Binding-site contacts:
Ligand atom O4 contacts residue TYR147 of chain 2.B at 3.9 Å.
Ligand atom O4 contacts residue CYN1 of chain 2.M at 3.0 Å.
Ligand atom O4 contacts residue HIS160 of chain 2.B at 3.4 Å (h-bond).
Ligand atom O2 contacts residue PRO15 of chain 2.A at 4.0 Å.
Ligand atom O1 contacts residue ARG133 of chain 2.A at 3.6 Å.
Ligand atom C7 contacts residue TRP149 of chain 2.B at 3.9 Å (hydrophobic).
Ligand atom O3 contacts residue CYN1 of chain 2.M at 3.1 Å.
Ligand atom N1 contacts residue FE1 of chain 2.N at 2.9 Å.
Ligand atom C2 contacts residue FE1 of chain 2.N at 3.0 Å.
Ligand atom N1 contacts residue CYN1 of chain 2.M at 3.0 Å.
Ligand atom C3 contacts residue CYN1 of chain 2.M at 3.9 Å.
Ligand atom C7 contacts residue ARG133 of chain 2.A at 3.8 Å.
Ligand atom C7 contacts residue PRO15 of chain 2.A at 3.5 Å (hydrophobic).
Ligand atom O1 contacts residue TYR24 of chain 2.B at 2.2 Å (h-bond).
Ligand atom O2 contacts residue ARG133 of chain 2.A at 3.5 Å.
Ligand atom O3 contacts residue HIS162 of chain 2.B at 3.0 Å.
Ligand atom C3 contacts residue ILE191 of chain 2.B at 3.5 Å (hydrophobic).
Ligand atom C7 contacts residue TYR24 of chain 2.B at 3.4 Å (hydrophobic).
Ligand atom O3 contacts residue ARG157 of chain 2.B at 2.9 Å (salt-bridge).
Ligand atom C4 contacts residue ILE191 of chain 2.B at 3.8 Å (hydrophobic).
Ligand atom O2 contacts residue TYR24 of chain 2.B at 3.9 Å.
Ligand atom C4 contacts residue PRO15 of chain 2.A at 3.3 Å (hydrophobic).
Ligand atom O4 contacts residue TYR108 of chain 2.B at 3.5 Å (h-bond).
Ligand atom C2 contacts residue ARG157 of chain 2.B at 3.4 Å.
Ligand atom C2 contacts residue CYN1 of chain 2.M at 3.1 Å.
Ligand atom C6 contacts residue CYN1 of chain 2.M at 3.8 Å.
Ligand atom O3 contacts residue GLN177 of chain 2.B at 3.8 Å.
Ligand atom O1 contacts residue ILE191 of chain 2.B at 3.6 Å.
Ligand atom N1 contacts residue ARG157 of chain 2.B at 3.7 Å.
Ligand atom C3 contacts residue PRO15 of chain 2.A at 3.6 Å (hydrophobic).
Ligand atom C5 contacts residue TRP149 of chain 2.B at 3.9 Å (hydrophobic).
Ligand atom O3 contacts residue HIS160 of chain 2.B at 3.3 Å (h-bond).
Ligand atom O4 contacts residue FE1 of chain 2.N at 2.1 Å.
Ligand atom C3 contacts residue GLY14 of chain 2.A at 3.9 Å.
Ligand atom O4 contacts residue ARG157 of chain 2.B at 3.6 Å.
Ligand atom C5 contacts residue PRO15 of chain 2.A at 3.6 Å (hydrophobic).
Ligand atom O2 contacts residue TRP149 of chain 2.B at 3.6 Å.
Ligand atom O3 contacts residue FE1 of chain 2.N at 2.4 Å.
Ligand atom C6 contacts residue TYR147 of chain 2.B at 3.8 Å (hydrophobic).
Ligand atom C7 contacts residue ILE191 of chain 2.B at 3.9 Å (hydrophobic).

Sequence of chain 2.B:
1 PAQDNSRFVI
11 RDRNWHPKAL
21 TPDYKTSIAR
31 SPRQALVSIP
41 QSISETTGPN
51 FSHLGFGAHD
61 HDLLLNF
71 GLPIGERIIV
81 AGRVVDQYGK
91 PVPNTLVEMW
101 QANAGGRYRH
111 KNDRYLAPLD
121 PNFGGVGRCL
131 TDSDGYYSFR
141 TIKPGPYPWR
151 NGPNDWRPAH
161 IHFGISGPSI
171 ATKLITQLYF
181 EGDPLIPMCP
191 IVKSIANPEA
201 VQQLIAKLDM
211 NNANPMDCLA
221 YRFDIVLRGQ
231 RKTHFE

Sequence of chain 2.A:
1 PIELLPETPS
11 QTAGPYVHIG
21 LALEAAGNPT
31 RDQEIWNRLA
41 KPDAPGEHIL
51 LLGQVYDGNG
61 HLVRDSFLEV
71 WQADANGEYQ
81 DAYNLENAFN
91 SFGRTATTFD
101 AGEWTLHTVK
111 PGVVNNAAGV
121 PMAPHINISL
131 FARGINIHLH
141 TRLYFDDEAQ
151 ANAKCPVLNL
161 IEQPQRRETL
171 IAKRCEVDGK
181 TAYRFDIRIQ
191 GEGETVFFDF

The protein below binds the small molecule below.
Small molecule (SMILES): O=C(O)c1cc[n+]([O-])c(O)c1